Binding-site contacts:
Ligand atom OP1 contacts residue ASN114 of chain 1.B at 3.1 Å (h-bond).
Ligand atom O6 contacts residue LYS53 of chain 1.B at 2.7 Å (salt-bridge).
Ligand atom N3 contacts residue DA8 of chain 1.F at 2.7 Å (h-bond).
Ligand atom O3' contacts residue ASN114 of chain 1.B at 3.2 Å (h-bond).
Ligand atom N2 contacts residue DC4 of chain 1.F at 2.6 Å (h-bond).
Ligand atom N4 contacts residue DG9 of chain 1.F at 2.9 Å (h-bond).
Ligand atom N3 contacts residue DG5 of chain 1.F at 3.1 Å (h-bond).
Ligand atom N2 contacts residue DC7 of chain 1.F at 2.7 Å (h-bond).
Ligand atom O6 contacts residue DC2 of chain 1.F at 2.9 Å (h-bond).
Ligand atom C5' contacts residue ARG81 of chain 1.B at 3.2 Å.
Ligand atom N1 contacts residue DC2 of chain 1.F at 3.0 Å (h-bond).
Ligand atom OP1 contacts residue MG1 of chain 1.H at 2.2 Å.
Ligand atom OP1 contacts residue ALA83 of chain 1.B at 3.0 Å (h-bond).
Ligand atom OP1 contacts residue GLY88 of chain 1.B at 2.8 Å (h-bond).
Ligand atom O4 contacts residue DA8 of chain 1.F at 3.0 Å (h-bond).
Ligand atom N3 contacts residue DG9 of chain 1.F at 2.8 Å (h-bond).
Ligand atom N2 contacts residue DC2 of chain 1.F at 3.0 Å (h-bond).
Ligand atom P contacts residue MG1 of chain 1.H at 3.0 Å.
Ligand atom N3 contacts residue DA3 of chain 1.F at 2.8 Å (h-bond).
Ligand atom OP2 contacts residue ARG81 of chain 1.B at 2.8 Å (salt-bridge).
Ligand atom O2 contacts residue SER115 of chain 1.B at 3.2 Å.
Ligand atom N6 contacts residue DT6 of chain 1.F at 2.9 Å (h-bond).
Ligand atom N1 contacts residue DC7 of chain 1.F at 2.9 Å (h-bond).
Ligand atom N4 contacts residue DG5 of chain 1.F at 2.9 Å (h-bond).
Ligand atom N1 contacts residue DT6 of chain 1.F at 2.8 Å (h-bond).
Ligand atom N2 contacts residue DG5 of chain 1.F at 3.0 Å.
Ligand atom N3 contacts residue DG5 of chain 1.F at 2.9 Å (h-bond).
Ligand atom OP2 contacts residue ARG52 of chain 1.B at 2.7 Å (salt-bridge).
Ligand atom OP1 contacts residue ARG81 of chain 1.B at 3.0 Å (salt-bridge).
Ligand atom O2 contacts residue DG9 of chain 1.F at 2.7 Å (h-bond).
Ligand atom O6 contacts residue DC7 of chain 1.F at 2.9 Å (h-bond).
Ligand atom OP2 contacts residue ARG52 of chain 1.B at 2.8 Å (salt-bridge).
Ligand atom O5' contacts residue ARG52 of chain 1.B at 3.1 Å (salt-bridge).
Ligand atom OP3 contacts residue LYS91 of chain 1.B at 2.8 Å (salt-bridge).
Ligand atom O2 contacts residue ASN119 of chain 1.B at 3.0 Å (h-bond).
Ligand atom O2 contacts residue DG5 of chain 1.F at 2.8 Å (h-bond).
Ligand atom O4 contacts residue DA3 of chain 1.F at 3.0 Å (h-bond).
Ligand atom O3' contacts residue MG1 of chain 1.H at 2.5 Å.
Ligand atom O5' contacts residue ASN114 of chain 1.B at 3.0 Å (h-bond).
Ligand atom N1 contacts residue DA8 of chain 1.F at 3.3 Å.

This small molecule binds to this protein.
Small molecule (SMILES): Cc1cn([C@H]2C[C@H](O[P](=O)(O)OC[C@H]3O[C@@H](n4cnc5c(=O)[nH]c(N)nc54)C[C@@H]3O[P](=O)(O)OC[C@H]3O[C@@H](n4cnc5c4NC=NC5N)C[C@@H]3O[P](=O)(O)OC[C@H]3O[C@@H](n4ccc(N)nc4=O)C[C@@H]3O[P](=O)(O)OC[C@H]3O[C@@H](n4cnc5c(=O)[nH]c(N)nc54)C[C@@H]3O[P](=O)(O)OC[C@H]3O[C@@H](n4cc(C)c(=O)[nH]c4=O)C[C@@H]3O[P](=O)(O)OC[C@H]3O[C@@H](n4cnc5c(=O)[nH]c(N)nc54)C[C@@H]3O)[C@@H](CO[P](=O)(O)O[C@H]3C[C@H](n4ccc(N)nc4=O)O[C@@H]3COP(=O)(O)O)O2)c(=O)[nH]c1=O

Sequence of chain 1.B:
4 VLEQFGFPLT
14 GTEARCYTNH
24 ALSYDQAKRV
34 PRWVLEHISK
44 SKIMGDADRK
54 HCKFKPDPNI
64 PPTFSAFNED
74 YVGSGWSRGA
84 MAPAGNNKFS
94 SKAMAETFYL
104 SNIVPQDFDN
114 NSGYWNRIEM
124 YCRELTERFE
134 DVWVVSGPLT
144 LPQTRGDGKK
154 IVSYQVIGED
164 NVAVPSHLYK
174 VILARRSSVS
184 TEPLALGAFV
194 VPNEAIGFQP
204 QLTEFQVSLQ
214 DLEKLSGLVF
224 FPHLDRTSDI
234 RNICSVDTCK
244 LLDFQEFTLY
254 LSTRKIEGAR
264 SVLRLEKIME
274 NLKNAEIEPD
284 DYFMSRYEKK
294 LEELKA